The small molecule below binds the protein below.
Small molecule (SMILES): CC(C)S[C@@H]1O[C@H](CO)[C@H](O)[C@H](O)[C@H]1O

Binding-site contacts:
Ligand atom C1 contacts residue LYS55 of chain 1.B at 4.5 Å.
Ligand atom C4 contacts residue LYS55 of chain 1.B at 4.2 Å.
Ligand atom S1 contacts residue NA1 of chain 1.J at 3.7 Å.
Ligand atom C4 contacts residue TYR59 of chain 1.B at 3.7 Å (hydrophobic).
Ligand atom C3 contacts residue LYS55 of chain 1.B at 3.6 Å.
Ligand atom C3 contacts residue TYR59 of chain 1.B at 3.5 Å (hydrophobic).
Ligand atom O3 contacts residue TYR54 of chain 1.B at 2.7 Å (h-bond).
Ligand atom O2 contacts residue TYR54 of chain 1.B at 3.9 Å.
Ligand atom C2 contacts residue TYR54 of chain 1.B at 4.3 Å (hydrophobic).
Ligand atom C3 contacts residue GLY57 of chain 1.B at 4.0 Å.
Ligand atom O3 contacts residue GLY57 of chain 1.B at 3.6 Å.
Ligand atom O3 contacts residue TYR59 of chain 1.B at 2.6 Å (h-bond).
Ligand atom C2 contacts residue LYS55 of chain 1.B at 4.2 Å.
Ligand atom O2 contacts residue LYS55 of chain 1.B at 3.3 Å.
Ligand atom O4 contacts residue TYR59 of chain 1.B at 3.0 Å (h-bond).
Ligand atom C3 contacts residue TYR54 of chain 1.B at 3.5 Å (hydrophobic).
Ligand atom O3 contacts residue LYS55 of chain 1.B at 4.3 Å.
Ligand atom C4 contacts residue GLY57 of chain 1.B at 4.2 Å.
Ligand atom C2' contacts residue LYS55 of chain 1.B at 4.1 Å.

Sequence of chain 1.B:
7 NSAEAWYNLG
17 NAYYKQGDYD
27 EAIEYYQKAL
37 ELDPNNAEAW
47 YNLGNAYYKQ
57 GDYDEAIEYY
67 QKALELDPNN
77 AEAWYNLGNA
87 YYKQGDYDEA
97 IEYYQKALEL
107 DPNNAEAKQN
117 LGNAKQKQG